Sequence of chain 1.A:
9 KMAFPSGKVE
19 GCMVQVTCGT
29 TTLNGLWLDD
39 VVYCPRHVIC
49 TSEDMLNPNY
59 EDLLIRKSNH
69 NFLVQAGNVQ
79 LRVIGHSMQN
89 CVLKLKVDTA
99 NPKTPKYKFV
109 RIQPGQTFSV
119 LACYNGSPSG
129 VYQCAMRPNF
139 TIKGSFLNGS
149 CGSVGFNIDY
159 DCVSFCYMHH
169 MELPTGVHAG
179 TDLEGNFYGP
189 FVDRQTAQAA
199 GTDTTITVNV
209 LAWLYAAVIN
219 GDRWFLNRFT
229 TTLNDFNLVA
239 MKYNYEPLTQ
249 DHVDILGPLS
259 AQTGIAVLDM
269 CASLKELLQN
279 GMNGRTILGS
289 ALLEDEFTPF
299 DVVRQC

A small-molecule ligand and the protein it binds are described below.
Small molecule (SMILES): CC(C)C[C@H](NC(=O)OCC1C[C@H]2CCC[C@@H](C1)C2)C(=O)N[C@@H](C[C@@H]1CCNC1=O)[C@@H](O)S(=O)(=O)O

Binding-site contacts:
Ligand atom N11 contacts residue Y4D1 of chain 1.C at 0.1 Å (h-bond).
Ligand atom N03 contacts residue GLU170 of chain 1.A at 3.0 Å (salt-bridge).
Ligand atom C16 contacts residue Y4D1 of chain 1.C at 0.0 Å.
Ligand atom C13 contacts residue Y4D1 of chain 1.C at 0.1 Å.
Ligand atom C30 contacts residue Y4D1 of chain 1.C at 0.0 Å.
Ligand atom C15 contacts residue Y4D1 of chain 1.C at 0.1 Å.
Ligand atom O32 contacts residue Y4D1 of chain 1.C at 0.3 Å (h-bond).
Ligand atom C24 contacts residue Y4D1 of chain 1.C at 0.0 Å.
Ligand atom C25 contacts residue Y4D1 of chain 1.C at 0.0 Å.
Ligand atom C12 contacts residue Y4D1 of chain 1.C at 0.1 Å.
Ligand atom C27 contacts residue Y4D1 of chain 1.C at 0.0 Å.
Ligand atom N18 contacts residue GLN193 of chain 1.A at 2.9 Å (h-bond).
Ligand atom C14 contacts residue Y4D1 of chain 1.C at 0.1 Å.
Ligand atom C21 contacts residue Y4D1 of chain 1.C at 0.0 Å.
Ligand atom C08 contacts residue CYS149 of chain 1.A at 2.7 Å (hydrophobic).
Ligand atom O01 contacts residue HIS167 of chain 1.A at 2.8 Å (h-bond).
Ligand atom C02 contacts residue Y4D1 of chain 1.C at 0.0 Å.
Ligand atom O20 contacts residue GLN193 of chain 1.A at 3.0 Å (h-bond).
Ligand atom C07 contacts residue Y4D1 of chain 1.C at 0.1 Å.
Ligand atom C28 contacts residue Y4D1 of chain 1.C at 0.0 Å.
Ligand atom C05 contacts residue Y4D1 of chain 1.C at 0.0 Å.
Ligand atom C22 contacts residue Y4D1 of chain 1.C at 0.0 Å.
Ligand atom N18 contacts residue Y4D1 of chain 1.C at 0.0 Å (h-bond).
Ligand atom C09 contacts residue Y4D1 of chain 1.C at 0.1 Å.
Ligand atom O31 contacts residue GLU170 of chain 1.A at 3.0 Å (salt-bridge).
Ligand atom C29 contacts residue Y4D1 of chain 1.C at 0.0 Å.
Ligand atom C06 contacts residue Y4D1 of chain 1.C at 0.0 Å.
Ligand atom C19 contacts residue Y4D1 of chain 1.C at 0.0 Å.
Ligand atom O31 contacts residue Y4D1 of chain 1.C at 0.0 Å (h-bond).
Ligand atom N03 contacts residue Y4D1 of chain 1.C at 0.0 Å (h-bond).
Ligand atom C26 contacts residue Y4D1 of chain 1.C at 0.0 Å.
Ligand atom O20 contacts residue Y4D1 of chain 1.C at 0.0 Å (h-bond).
Ligand atom O10 contacts residue CYS149 of chain 1.A at 2.7 Å (h-bond).
Ligand atom O10 contacts residue Y4D1 of chain 1.C at 1.3 Å.
Ligand atom C17 contacts residue Y4D1 of chain 1.C at 0.1 Å.
Ligand atom C04 contacts residue Y4D1 of chain 1.C at 0.0 Å.
Ligand atom C08 contacts residue Y4D1 of chain 1.C at 0.1 Å.
Ligand atom C23 contacts residue Y4D1 of chain 1.C at 0.0 Å.
Ligand atom O01 contacts residue Y4D1 of chain 1.C at 0.0 Å (h-bond).
Ligand atom C09 contacts residue CYS149 of chain 1.A at 1.8 Å (hydrophobic).